Binding-site contacts:
Ligand atom O33 contacts residue PHE100 of chain 1.A at 3.6 Å.
Ligand atom C31 contacts residue ARG196 of chain 1.A at 3.4 Å.
Ligand atom C26 contacts residue PHE100 of chain 1.A at 3.8 Å (hydrophobic).
Ligand atom O33 contacts residue TYR104 of chain 1.A at 2.7 Å (h-bond).
Ligand atom O33 contacts residue TYR415 of chain 1.A at 2.1 Å (h-bond).
Ligand atom O5 contacts residue LEU171 of chain 1.A at 3.6 Å.
Ligand atom C31 contacts residue TYR104 of chain 1.A at 3.8 Å (hydrophobic).
Ligand atom C34 contacts residue TRP187 of chain 1.A at 3.5 Å (hydrophobic).
Ligand atom O23 contacts residue LEU151 of chain 1.A at 3.2 Å (h-bond).
Ligand atom O32 contacts residue ARG196 of chain 1.A at 2.6 Å (salt-bridge).
Ligand atom C15 contacts residue GLY156 of chain 1.A at 3.9 Å.
Ligand atom C36 contacts residue TRP187 of chain 1.A at 3.6 Å (hydrophobic).
Ligand atom C27 contacts residue TRP187 of chain 1.A at 3.8 Å (hydrophobic).
Ligand atom C22 contacts residue VAL97 of chain 1.A at 3.8 Å (hydrophobic).
Ligand atom C19 contacts residue GLY152 of chain 1.A at 3.3 Å.
Ligand atom O32 contacts residue TYR415 of chain 1.A at 3.4 Å (h-bond).
Ligand atom C15 contacts residue GLY152 of chain 1.A at 3.3 Å.
Ligand atom C18 contacts residue GLY152 of chain 1.A at 3.7 Å.
Ligand atom C28 contacts residue TRP187 of chain 1.A at 3.9 Å (hydrophobic).
Ligand atom C31 contacts residue TYR415 of chain 1.A at 3.0 Å (hydrophobic).
Ligand atom O35 contacts residue TRP187 of chain 1.A at 3.4 Å.
Ligand atom C4 contacts residue LEU171 of chain 1.A at 3.8 Å (hydrophobic).
Ligand atom C25 contacts residue ALA96 of chain 1.A at 3.7 Å (hydrophobic).
Ligand atom C20 contacts residue GLY152 of chain 1.A at 3.5 Å.
Ligand atom C19 contacts residue LEU148 of chain 1.A at 3.7 Å (hydrophobic).
Ligand atom C1 contacts residue PRO93 of chain 1.A at 3.4 Å (hydrophobic).
Ligand atom C30 contacts residue PHE100 of chain 1.A at 3.7 Å (hydrophobic).
Ligand atom O33 contacts residue ARG196 of chain 1.A at 3.2 Å.
Ligand atom C37 contacts residue PHE155 of chain 1.A at 3.7 Å (hydrophobic).
Ligand atom C24 contacts residue PHE155 of chain 1.A at 3.8 Å (hydrophobic).
Ligand atom C38 contacts residue PHE155 of chain 1.A at 3.7 Å (hydrophobic).
Ligand atom O23 contacts residue PHE155 of chain 1.A at 3.3 Å.
Ligand atom O32 contacts residue ARG433 of chain 1.A at 2.8 Å (salt-bridge).
Ligand atom C37 contacts residue LEU151 of chain 1.A at 3.1 Å (hydrophobic).
Ligand atom C31 contacts residue PHE100 of chain 1.A at 3.7 Å (hydrophobic).
Ligand atom C24 contacts residue LEU151 of chain 1.A at 3.6 Å (hydrophobic).
Ligand atom C36 contacts residue LEU151 of chain 1.A at 3.5 Å (hydrophobic).
Ligand atom C20 contacts residue VAL97 of chain 1.A at 3.8 Å (hydrophobic).
Ligand atom C21 contacts residue VAL97 of chain 1.A at 3.8 Å (hydrophobic).
Ligand atom O35 contacts residue LEU151 of chain 1.A at 3.8 Å.

The small molecule below binds the protein below.
Small molecule (SMILES): Cc1cc(OCCCS(C)(=O)=O)cc(C)c1-c1cccc(COc2ccc3c(c2)OC[C@H]3CC(=O)O)c1

Sequence of chain 1.A:
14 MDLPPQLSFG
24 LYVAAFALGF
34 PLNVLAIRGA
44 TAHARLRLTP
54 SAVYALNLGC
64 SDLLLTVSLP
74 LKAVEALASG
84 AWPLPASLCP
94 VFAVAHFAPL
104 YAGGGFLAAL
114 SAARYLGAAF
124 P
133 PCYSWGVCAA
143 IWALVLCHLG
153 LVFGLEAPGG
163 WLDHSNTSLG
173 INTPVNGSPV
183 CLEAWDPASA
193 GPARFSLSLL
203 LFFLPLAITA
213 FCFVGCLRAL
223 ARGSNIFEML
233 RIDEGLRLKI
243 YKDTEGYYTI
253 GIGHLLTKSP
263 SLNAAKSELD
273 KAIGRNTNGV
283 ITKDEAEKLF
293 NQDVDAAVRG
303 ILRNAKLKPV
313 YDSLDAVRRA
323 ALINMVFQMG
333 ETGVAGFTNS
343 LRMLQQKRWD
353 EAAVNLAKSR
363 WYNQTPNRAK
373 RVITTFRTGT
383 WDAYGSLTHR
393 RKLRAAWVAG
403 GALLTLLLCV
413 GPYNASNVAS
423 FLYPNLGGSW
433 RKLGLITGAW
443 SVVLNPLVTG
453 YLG